The small molecule below binds the protein below.
Small molecule (SMILES): Cc1ccc(F)cc1Oc1c(C(=O)N2CCNCC2)c2ccnc(Cc3ccccc3)c2n1-c1ccccc1

Binding-site contacts:
Ligand atom C59 contacts residue SER84 of chain 3.B at 3.6 Å.
Ligand atom O54 contacts residue SER84 of chain 3.B at 3.7 Å.
Ligand atom C30 contacts residue THR85 of chain 3.B at 3.9 Å.
Ligand atom O54 contacts residue TYR83 of chain 3.B at 3.3 Å.
Ligand atom C58 contacts residue ASP38 of chain 3.B at 3.1 Å.
Ligand atom C47 contacts residue PHE119 of chain 3.B at 3.8 Å (hydrophobic).
Ligand atom N9 contacts residue THR85 of chain 3.B at 3.7 Å.
Ligand atom C14 contacts residue GLN19 of chain 3.B at 3.9 Å.
Ligand atom C31 contacts residue THR85 of chain 3.B at 3.6 Å.
Ligand atom C55 contacts residue ASP226 of chain 3.B at 3.6 Å.
Ligand atom C56 contacts residue ALA229 of chain 3.B at 3.8 Å (hydrophobic).
Ligand atom C4 contacts residue THR85 of chain 3.B at 3.6 Å.
Ligand atom C56 contacts residue ASP38 of chain 3.B at 3.2 Å.
Ligand atom C52 contacts residue THR85 of chain 3.B at 3.8 Å.
Ligand atom O37 contacts residue THR85 of chain 3.B at 3.7 Å.
Ligand atom C15 contacts residue GLN19 of chain 3.B at 4.0 Å.
Ligand atom C41 contacts residue ASP38 of chain 3.B at 3.5 Å.
Ligand atom C47 contacts residue TYR83 of chain 3.B at 3.7 Å (hydrophobic).
Ligand atom C42 contacts residue TYR83 of chain 3.B at 3.7 Å (hydrophobic).
Ligand atom C40 contacts residue ASP38 of chain 3.B at 3.7 Å.
Ligand atom C3 contacts residue THR85 of chain 3.B at 3.8 Å.
Ligand atom C23 contacts residue SER230 of chain 3.B at 3.9 Å.
Ligand atom C17 contacts residue PRO118 of chain 3.B at 3.8 Å (hydrophobic).
Ligand atom F51 contacts residue VAL36 of chain 3.B at 3.4 Å.
Ligand atom C16 contacts residue PRO118 of chain 3.B at 3.7 Å (hydrophobic).
Ligand atom N57 contacts residue ASP226 of chain 3.B at 3.2 Å (salt-bridge).
Ligand atom C42 contacts residue VAL127 of chain 3.B at 3.6 Å (hydrophobic).
Ligand atom N57 contacts residue ASP38 of chain 3.B at 2.8 Å (salt-bridge).
Ligand atom C58 contacts residue TYR83 of chain 3.B at 4.0 Å (hydrophobic).
Ligand atom O54 contacts residue THR85 of chain 3.B at 3.2 Å (h-bond).
Ligand atom C41 contacts residue VAL127 of chain 3.B at 3.4 Å (hydrophobic).
Ligand atom C39 contacts residue GLY228 of chain 3.B at 3.7 Å.
Ligand atom F51 contacts residue GLY228 of chain 3.B at 3.3 Å.
Ligand atom F51 contacts residue ASP38 of chain 3.B at 3.2 Å.
Ligand atom C56 contacts residue GLY228 of chain 3.B at 3.5 Å.
Ligand atom C11 contacts residue THR85 of chain 3.B at 3.4 Å.
Ligand atom C5 contacts residue THR85 of chain 3.B at 3.7 Å.
Ligand atom C10 contacts residue THR85 of chain 3.B at 3.3 Å.
Ligand atom C56 contacts residue ASP226 of chain 3.B at 3.2 Å.
Ligand atom C6 contacts residue THR85 of chain 3.B at 4.0 Å.

Sequence of chain 3.B:
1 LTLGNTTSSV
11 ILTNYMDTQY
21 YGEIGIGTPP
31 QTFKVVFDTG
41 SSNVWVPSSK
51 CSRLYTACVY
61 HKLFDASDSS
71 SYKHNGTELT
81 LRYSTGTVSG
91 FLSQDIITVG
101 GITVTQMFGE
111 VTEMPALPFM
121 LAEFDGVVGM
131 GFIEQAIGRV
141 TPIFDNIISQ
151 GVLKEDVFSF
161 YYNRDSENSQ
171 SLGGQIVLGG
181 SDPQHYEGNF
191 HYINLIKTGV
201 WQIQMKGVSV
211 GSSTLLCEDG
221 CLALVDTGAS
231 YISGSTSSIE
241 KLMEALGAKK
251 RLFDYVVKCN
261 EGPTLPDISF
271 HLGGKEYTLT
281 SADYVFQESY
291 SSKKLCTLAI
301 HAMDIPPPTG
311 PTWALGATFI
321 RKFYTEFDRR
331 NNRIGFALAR